Sequence of chain 1.B:
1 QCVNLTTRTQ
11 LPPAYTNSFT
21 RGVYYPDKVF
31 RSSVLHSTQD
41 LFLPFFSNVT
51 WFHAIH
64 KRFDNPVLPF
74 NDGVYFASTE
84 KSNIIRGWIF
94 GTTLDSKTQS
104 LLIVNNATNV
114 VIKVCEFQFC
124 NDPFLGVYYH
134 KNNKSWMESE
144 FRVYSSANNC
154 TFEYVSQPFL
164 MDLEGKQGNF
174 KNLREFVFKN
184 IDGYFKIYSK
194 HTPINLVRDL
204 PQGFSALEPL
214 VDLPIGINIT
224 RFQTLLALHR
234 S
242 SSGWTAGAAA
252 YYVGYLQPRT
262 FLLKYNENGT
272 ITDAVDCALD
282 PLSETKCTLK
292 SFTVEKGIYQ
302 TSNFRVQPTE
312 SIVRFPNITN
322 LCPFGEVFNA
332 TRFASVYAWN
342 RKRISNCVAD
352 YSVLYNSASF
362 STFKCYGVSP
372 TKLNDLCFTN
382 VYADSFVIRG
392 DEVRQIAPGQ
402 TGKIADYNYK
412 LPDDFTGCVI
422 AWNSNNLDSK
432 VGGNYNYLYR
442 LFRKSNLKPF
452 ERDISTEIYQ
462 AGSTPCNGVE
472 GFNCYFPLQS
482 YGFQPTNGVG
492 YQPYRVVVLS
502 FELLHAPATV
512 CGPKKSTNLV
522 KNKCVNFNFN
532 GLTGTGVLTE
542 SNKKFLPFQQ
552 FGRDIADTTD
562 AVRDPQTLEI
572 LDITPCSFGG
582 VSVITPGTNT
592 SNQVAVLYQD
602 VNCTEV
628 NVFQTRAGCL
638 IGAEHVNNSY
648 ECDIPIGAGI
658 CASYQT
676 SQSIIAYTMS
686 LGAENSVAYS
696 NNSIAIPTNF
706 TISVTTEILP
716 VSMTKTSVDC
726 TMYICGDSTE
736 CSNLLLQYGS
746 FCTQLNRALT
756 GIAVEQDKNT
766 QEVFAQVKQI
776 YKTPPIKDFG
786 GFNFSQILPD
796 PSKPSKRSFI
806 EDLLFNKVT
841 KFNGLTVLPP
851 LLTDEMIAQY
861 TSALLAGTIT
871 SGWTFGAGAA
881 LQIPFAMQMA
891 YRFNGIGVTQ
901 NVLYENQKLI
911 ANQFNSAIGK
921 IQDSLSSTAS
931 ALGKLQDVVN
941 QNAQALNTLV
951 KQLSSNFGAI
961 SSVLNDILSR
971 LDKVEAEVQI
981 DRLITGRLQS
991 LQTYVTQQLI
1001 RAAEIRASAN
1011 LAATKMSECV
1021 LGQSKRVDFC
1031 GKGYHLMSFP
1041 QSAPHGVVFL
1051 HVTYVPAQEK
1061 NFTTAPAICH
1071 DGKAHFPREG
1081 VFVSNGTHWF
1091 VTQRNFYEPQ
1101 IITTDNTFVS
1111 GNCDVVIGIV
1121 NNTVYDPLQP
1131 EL

This small molecule binds to this protein.
Small molecule (SMILES): CC(=O)N[C@@H]1[C@@H](O)[C@H](O)[C@@H](CO)O[C@H]1O

Binding-site contacts:
Ligand atom O5 contacts residue ASN603 of chain 1.B at 2.4 Å (h-bond).
Ligand atom C3 contacts residue ASN603 of chain 1.B at 3.8 Å.
Ligand atom O7 contacts residue ASN603 of chain 1.B at 4.4 Å.
Ligand atom C2 contacts residue ASN603 of chain 1.B at 2.5 Å.
Ligand atom C7 contacts residue ASN603 of chain 1.B at 3.9 Å.
Ligand atom C4 contacts residue ASN603 of chain 1.B at 4.2 Å.
Ligand atom C5 contacts residue ASN603 of chain 1.B at 3.7 Å.
Ligand atom C1 contacts residue ASN603 of chain 1.B at 1.4 Å.
Ligand atom N2 contacts residue ASN603 of chain 1.B at 2.9 Å (h-bond).